Binding-site contacts:
Ligand atom C1 contacts residue PRO623 of chain 1.C at 4.1 Å (hydrophobic).
Ligand atom C6 contacts residue PRO623 of chain 1.C at 3.8 Å (hydrophobic).
Ligand atom C3 contacts residue ASN599 of chain 1.C at 3.8 Å.
Ligand atom C8 contacts residue ASN599 of chain 1.C at 4.5 Å.
Ligand atom N2 contacts residue ASN599 of chain 1.C at 2.9 Å (h-bond).
Ligand atom O5 contacts residue PRO623 of chain 1.C at 3.6 Å.
Ligand atom O5 contacts residue ASN599 of chain 1.C at 2.3 Å (h-bond).
Ligand atom C7 contacts residue ASN599 of chain 1.C at 3.3 Å.
Ligand atom C8 contacts residue LEU625 of chain 1.C at 3.9 Å (hydrophobic).
Ligand atom C1 contacts residue ASN599 of chain 1.C at 1.4 Å.
Ligand atom C4 contacts residue ASN599 of chain 1.C at 4.2 Å.
Ligand atom C5 contacts residue PRO623 of chain 1.C at 3.8 Å (hydrophobic).
Ligand atom O5 contacts residue HIS532 of chain 1.C at 3.9 Å.
Ligand atom O6 contacts residue HIS532 of chain 1.C at 3.6 Å.
Ligand atom O7 contacts residue ASN599 of chain 1.C at 3.3 Å (h-bond).
Ligand atom C6 contacts residue HIS532 of chain 1.C at 3.6 Å.
Ligand atom C2 contacts residue ASN599 of chain 1.C at 2.4 Å.
Ligand atom C5 contacts residue ASN599 of chain 1.C at 3.6 Å.

The small molecule below binds the protein below.
Small molecule (SMILES): CC(=O)N[C@H]1[C@H](O[C@H]2[C@H](O)[C@@H](NC(C)=O)CO[C@@H]2CO)O[C@H](CO)[C@@H](O[C@@H]2O[C@H](CO)[C@@H](O)[C@H](O)[C@@H]2O)[C@@H]1O

Sequence of chain 1.C:
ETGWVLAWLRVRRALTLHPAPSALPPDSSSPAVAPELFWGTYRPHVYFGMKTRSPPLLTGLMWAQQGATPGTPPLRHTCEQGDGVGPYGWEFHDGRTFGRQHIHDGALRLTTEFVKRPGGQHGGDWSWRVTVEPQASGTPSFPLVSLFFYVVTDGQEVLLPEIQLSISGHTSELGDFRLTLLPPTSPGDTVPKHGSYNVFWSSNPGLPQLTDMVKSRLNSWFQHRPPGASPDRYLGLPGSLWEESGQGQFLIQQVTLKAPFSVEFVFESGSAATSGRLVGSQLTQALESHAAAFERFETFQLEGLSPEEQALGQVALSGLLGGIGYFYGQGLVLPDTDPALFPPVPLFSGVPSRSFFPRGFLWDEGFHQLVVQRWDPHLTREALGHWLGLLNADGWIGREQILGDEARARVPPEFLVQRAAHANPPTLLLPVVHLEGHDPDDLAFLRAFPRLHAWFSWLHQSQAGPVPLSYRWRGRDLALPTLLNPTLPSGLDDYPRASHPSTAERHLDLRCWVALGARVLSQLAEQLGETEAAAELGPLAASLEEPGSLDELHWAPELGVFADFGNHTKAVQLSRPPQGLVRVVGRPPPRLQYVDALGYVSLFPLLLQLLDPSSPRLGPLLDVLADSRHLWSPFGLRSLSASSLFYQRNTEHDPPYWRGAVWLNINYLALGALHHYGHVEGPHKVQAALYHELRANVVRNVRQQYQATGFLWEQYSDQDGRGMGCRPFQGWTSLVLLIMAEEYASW